Sequence of chain 1.F:
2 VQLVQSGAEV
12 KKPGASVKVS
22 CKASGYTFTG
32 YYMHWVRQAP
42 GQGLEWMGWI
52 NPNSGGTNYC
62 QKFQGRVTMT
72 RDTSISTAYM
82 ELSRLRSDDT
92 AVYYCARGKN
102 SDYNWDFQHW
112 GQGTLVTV

Sequence of chain 1.D:
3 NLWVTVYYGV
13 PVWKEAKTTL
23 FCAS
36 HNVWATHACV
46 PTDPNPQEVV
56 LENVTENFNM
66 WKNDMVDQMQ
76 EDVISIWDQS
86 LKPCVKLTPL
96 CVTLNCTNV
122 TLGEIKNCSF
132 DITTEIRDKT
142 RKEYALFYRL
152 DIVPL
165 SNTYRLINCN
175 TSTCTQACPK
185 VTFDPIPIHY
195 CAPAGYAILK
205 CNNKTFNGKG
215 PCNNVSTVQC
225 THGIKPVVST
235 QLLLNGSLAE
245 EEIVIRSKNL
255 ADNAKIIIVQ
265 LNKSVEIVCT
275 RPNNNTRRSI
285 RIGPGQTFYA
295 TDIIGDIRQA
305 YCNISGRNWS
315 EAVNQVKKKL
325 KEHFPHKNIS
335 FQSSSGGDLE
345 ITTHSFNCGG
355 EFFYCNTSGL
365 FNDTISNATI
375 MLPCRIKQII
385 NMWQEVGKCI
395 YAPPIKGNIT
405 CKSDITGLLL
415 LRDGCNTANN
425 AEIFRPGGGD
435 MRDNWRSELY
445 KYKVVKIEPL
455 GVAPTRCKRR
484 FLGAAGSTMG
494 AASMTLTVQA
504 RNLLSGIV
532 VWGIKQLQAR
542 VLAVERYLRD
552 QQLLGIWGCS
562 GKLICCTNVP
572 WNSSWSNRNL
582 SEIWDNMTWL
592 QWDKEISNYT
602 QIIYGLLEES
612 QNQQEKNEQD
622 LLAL

A protein and the small-molecule ligand that binds it are described below.
Small molecule (SMILES): CC(=O)N[C@H]1[C@H](O[C@H]2[C@H](O)[C@@H](NC(C)=O)CO[C@@H]2CO)O[C@H](CO)[C@@H](O[C@@H]2O[C@H](CO[C@H]3O[C@H](CO)[C@@H](O)[C@H](O[C@H]4O[C@H](CO)[C@@H](O)[C@H](O)[C@@H]4O)[C@@H]3O)[C@@H](O)[C@H](O[C@H]3O[C@H](CO)[C@@H](O)[C@H](O)[C@@H]3O)[C@@H]2O)[C@@H]1O

Binding-site contacts:
Ligand atom C8 contacts residue SER75 of chain 1.F at 4.1 Å.
Ligand atom C2 contacts residue ASN174 of chain 1.D at 2.4 Å.
Ligand atom C6 contacts residue ARG169 of chain 1.D at 3.9 Å.
Ligand atom C8 contacts residue ARG285 of chain 1.A at 3.7 Å.
Ligand atom C3 contacts residue ASN174 of chain 1.D at 3.7 Å.
Ligand atom O2 contacts residue LYS19 of chain 1.F at 3.3 Å (salt-bridge).
Ligand atom O5 contacts residue ASN174 of chain 1.D at 2.4 Å (h-bond).
Ligand atom C6 contacts residue VAL154 of chain 1.D at 4.1 Å (hydrophobic).
Ligand atom O7 contacts residue ASN174 of chain 1.D at 3.9 Å.
Ligand atom C1 contacts residue ARG169 of chain 1.D at 4.0 Å.
Ligand atom C5 contacts residue ASN174 of chain 1.D at 3.7 Å.
Ligand atom C1 contacts residue ASN174 of chain 1.D at 1.4 Å.
Ligand atom C7 contacts residue ASN174 of chain 1.D at 3.5 Å.
Ligand atom O5 contacts residue ARG169 of chain 1.D at 3.0 Å (salt-bridge).
Ligand atom C4 contacts residue ASN174 of chain 1.D at 4.2 Å.
Ligand atom C1 contacts residue LYS19 of chain 1.F at 3.6 Å.
Ligand atom O4 contacts residue ARG150 of chain 1.D at 4.4 Å.
Ligand atom O6 contacts residue VAL154 of chain 1.D at 4.3 Å.
Ligand atom C5 contacts residue ARG169 of chain 1.D at 4.1 Å.
Ligand atom O3 contacts residue SER75 of chain 1.F at 4.3 Å.
Ligand atom O6 contacts residue ASP73 of chain 1.F at 4.5 Å.
Ligand atom C2 contacts residue LYS19 of chain 1.F at 4.1 Å.
Ligand atom C5 contacts residue LYS19 of chain 1.F at 4.4 Å.
Ligand atom N2 contacts residue ASN174 of chain 1.D at 2.8 Å (h-bond).
Ligand atom O5 contacts residue LYS19 of chain 1.F at 3.2 Å (salt-bridge).

Sequence of chain 1.A:
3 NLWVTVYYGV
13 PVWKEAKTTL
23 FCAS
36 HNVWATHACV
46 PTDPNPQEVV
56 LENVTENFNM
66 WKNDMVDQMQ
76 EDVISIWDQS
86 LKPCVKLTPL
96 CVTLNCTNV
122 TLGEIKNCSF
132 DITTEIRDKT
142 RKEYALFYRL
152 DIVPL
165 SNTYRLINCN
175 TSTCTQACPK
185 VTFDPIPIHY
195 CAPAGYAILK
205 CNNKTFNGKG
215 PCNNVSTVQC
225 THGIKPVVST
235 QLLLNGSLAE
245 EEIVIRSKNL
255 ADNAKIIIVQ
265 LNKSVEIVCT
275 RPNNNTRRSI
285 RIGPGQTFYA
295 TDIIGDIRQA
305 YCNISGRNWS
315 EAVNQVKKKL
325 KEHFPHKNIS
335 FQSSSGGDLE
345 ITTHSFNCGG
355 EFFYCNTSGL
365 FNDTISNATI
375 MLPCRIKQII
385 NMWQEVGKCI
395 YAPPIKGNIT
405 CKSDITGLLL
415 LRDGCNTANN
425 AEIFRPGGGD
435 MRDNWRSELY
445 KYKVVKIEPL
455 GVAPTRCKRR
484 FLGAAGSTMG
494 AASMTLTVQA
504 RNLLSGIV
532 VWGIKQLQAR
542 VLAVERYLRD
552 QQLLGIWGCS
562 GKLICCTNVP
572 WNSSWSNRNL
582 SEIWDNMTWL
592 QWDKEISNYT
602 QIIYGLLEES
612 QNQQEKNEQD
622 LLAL